This protein binds this small molecule.
Small molecule (SMILES): OC(c1ccc(NCC(F)(F)F)cc1)(C(F)(F)F)C(F)(F)F

Sequence of chain 2.C:
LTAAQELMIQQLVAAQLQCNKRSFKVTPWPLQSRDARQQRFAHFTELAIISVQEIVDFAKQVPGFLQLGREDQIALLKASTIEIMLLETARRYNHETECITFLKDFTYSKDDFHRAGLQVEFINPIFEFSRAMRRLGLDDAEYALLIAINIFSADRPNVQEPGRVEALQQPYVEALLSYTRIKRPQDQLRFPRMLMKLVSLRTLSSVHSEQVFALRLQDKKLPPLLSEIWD

Binding-site contacts:
Ligand atom C26 contacts residue HIS227 of chain 2.C at 3.7 Å.
Ligand atom F35 contacts residue LEU137 of chain 2.C at 3.3 Å.
Ligand atom F21 contacts residue MET104 of chain 2.C at 3.4 Å.
Ligand atom F37 contacts residue PHE141 of chain 2.C at 3.7 Å.
Ligand atom F41 contacts residue LEU241 of chain 2.C at 3.2 Å.
Ligand atom O42 contacts residue TRP249 of chain 2.C at 3.4 Å.
Ligand atom C24 contacts residue BNS1 of chain 2.I at 2.8 Å.
Ligand atom F39 contacts residue PHE63 of chain 2.C at 3.8 Å.
Ligand atom C24 contacts residue ILE101 of chain 2.C at 3.8 Å (hydrophobic).
Ligand atom C33 contacts residue HIS227 of chain 2.C at 3.4 Å.
Ligand atom C19 contacts residue THR108 of chain 2.C at 3.5 Å.
Ligand atom C25 contacts residue BNS1 of chain 2.I at 4.0 Å.
Ligand atom F40 contacts residue LEU245 of chain 2.C at 3.6 Å.
Ligand atom N15 contacts residue BNS1 of chain 2.I at 2.2 Å (h-bond).
Ligand atom C23 contacts residue BNS1 of chain 2.I at 2.6 Å.
Ligand atom F21 contacts residue THR108 of chain 2.C at 3.1 Å.
Ligand atom C16 contacts residue THR108 of chain 2.C at 3.5 Å.
Ligand atom C16 contacts residue BNS1 of chain 2.I at 3.6 Å.
Ligand atom F36 contacts residue LEU234 of chain 2.C at 3.1 Å.
Ligand atom O42 contacts residue HIS227 of chain 2.C at 2.6 Å (h-bond).
Ligand atom F22 contacts residue THR108 of chain 2.C at 3.4 Å.
Ligand atom C19 contacts residue LEU105 of chain 2.C at 3.8 Å (hydrophobic).
Ligand atom F41 contacts residue THR64 of chain 2.C at 3.5 Å.
Ligand atom F40 contacts residue THR64 of chain 2.C at 4.0 Å.
Ligand atom F37 contacts residue HIS227 of chain 2.C at 3.0 Å.
Ligand atom F20 contacts residue LEU105 of chain 2.C at 3.6 Å.
Ligand atom F21 contacts residue LEU105 of chain 2.C at 3.5 Å.
Ligand atom F40 contacts residue TRP249 of chain 2.C at 3.9 Å.
Ligand atom F41 contacts residue PHE60 of chain 2.C at 3.4 Å.
Ligand atom F22 contacts residue ILE145 of chain 2.C at 3.0 Å.
Ligand atom C34 contacts residue HIS227 of chain 2.C at 3.7 Å.
Ligand atom F35 contacts residue LEU234 of chain 2.C at 3.9 Å.
Ligand atom F20 contacts residue PHE141 of chain 2.C at 3.5 Å.
Ligand atom C25 contacts residue TRP249 of chain 2.C at 3.8 Å (hydrophobic).
Ligand atom C25 contacts residue HIS227 of chain 2.C at 3.5 Å.
Ligand atom F37 contacts residue GLN230 of chain 2.C at 3.5 Å.
Ligand atom F40 contacts residue ALA67 of chain 2.C at 3.6 Å.
Ligand atom F20 contacts residue ILE145 of chain 2.C at 3.6 Å.
Ligand atom F22 contacts residue LEU105 of chain 2.C at 3.5 Å.
Ligand atom C28 contacts residue BNS1 of chain 2.I at 3.7 Å.